The protein below binds the small molecule below.
Small molecule (SMILES): CC(=O)N[C@H]1[C@H](O[C@H]2[C@H](O)[C@@H](NC(C)=O)CO[C@@H]2CO)O[C@H](CO)[C@@H](O)[C@@H]1O

Sequence of chain 1.C:
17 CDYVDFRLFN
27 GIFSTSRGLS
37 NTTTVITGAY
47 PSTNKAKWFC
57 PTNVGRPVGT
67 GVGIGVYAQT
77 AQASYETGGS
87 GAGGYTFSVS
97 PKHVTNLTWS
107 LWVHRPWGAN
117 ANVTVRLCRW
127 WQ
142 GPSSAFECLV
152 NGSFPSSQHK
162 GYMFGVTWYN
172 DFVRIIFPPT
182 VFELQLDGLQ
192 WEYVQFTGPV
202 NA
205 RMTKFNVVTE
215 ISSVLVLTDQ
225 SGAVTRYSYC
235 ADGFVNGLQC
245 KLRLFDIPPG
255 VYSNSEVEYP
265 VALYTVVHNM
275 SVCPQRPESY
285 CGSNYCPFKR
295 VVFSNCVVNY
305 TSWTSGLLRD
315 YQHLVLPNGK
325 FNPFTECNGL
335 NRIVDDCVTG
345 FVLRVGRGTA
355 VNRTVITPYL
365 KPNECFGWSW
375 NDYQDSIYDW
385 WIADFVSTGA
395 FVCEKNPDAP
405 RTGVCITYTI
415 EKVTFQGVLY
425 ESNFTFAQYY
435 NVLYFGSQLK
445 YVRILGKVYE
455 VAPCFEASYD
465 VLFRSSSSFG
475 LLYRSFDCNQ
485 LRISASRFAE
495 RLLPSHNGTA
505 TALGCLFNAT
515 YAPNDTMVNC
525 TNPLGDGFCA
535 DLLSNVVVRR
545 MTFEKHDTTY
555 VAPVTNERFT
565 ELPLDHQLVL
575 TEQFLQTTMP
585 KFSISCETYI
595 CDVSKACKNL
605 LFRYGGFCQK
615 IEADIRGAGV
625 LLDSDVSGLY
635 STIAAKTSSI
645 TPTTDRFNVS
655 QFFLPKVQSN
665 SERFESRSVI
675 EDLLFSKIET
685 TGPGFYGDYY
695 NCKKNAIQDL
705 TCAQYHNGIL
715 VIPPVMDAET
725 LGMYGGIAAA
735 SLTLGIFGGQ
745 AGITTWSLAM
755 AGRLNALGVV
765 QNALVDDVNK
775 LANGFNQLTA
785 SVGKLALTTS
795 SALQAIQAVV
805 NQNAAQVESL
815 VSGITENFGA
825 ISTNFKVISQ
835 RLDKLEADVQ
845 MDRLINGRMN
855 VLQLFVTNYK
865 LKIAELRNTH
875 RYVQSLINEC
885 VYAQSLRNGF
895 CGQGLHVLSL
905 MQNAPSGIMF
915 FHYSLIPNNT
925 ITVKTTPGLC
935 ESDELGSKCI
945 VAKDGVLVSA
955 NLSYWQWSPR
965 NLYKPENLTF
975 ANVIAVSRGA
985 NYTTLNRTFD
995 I

Binding-site contacts:
Ligand atom O6 contacts residue TRP127 of chain 1.C at 4.3 Å.
Ligand atom O5 contacts residue PHE147 of chain 1.C at 4.4 Å.
Ligand atom C7 contacts residue GLN316 of chain 1.C at 4.3 Å.
Ligand atom N2 contacts residue ASN102 of chain 1.C at 3.0 Å (h-bond).
Ligand atom O6 contacts residue PHE147 of chain 1.C at 3.8 Å.
Ligand atom C3 contacts residue ASN102 of chain 1.C at 3.8 Å.
Ligand atom O7 contacts residue ASN102 of chain 1.C at 3.4 Å (h-bond).
Ligand atom O5 contacts residue ASN102 of chain 1.C at 2.3 Å (h-bond).
Ligand atom O5 contacts residue TRP127 of chain 1.C at 4.1 Å.
Ligand atom C5 contacts residue ASN102 of chain 1.C at 3.6 Å.
Ligand atom C8 contacts residue GLN316 of chain 1.C at 3.5 Å.
Ligand atom C6 contacts residue TRP127 of chain 1.C at 4.0 Å (hydrophobic).
Ligand atom C2 contacts residue ASN102 of chain 1.C at 2.5 Å.
Ligand atom C4 contacts residue ASN102 of chain 1.C at 4.2 Å.
Ligand atom C1 contacts residue ASN102 of chain 1.C at 1.4 Å.
Ligand atom C5 contacts residue TRP127 of chain 1.C at 4.3 Å (hydrophobic).
Ligand atom O7 contacts residue GLN316 of chain 1.C at 3.9 Å.
Ligand atom C7 contacts residue ASN102 of chain 1.C at 3.4 Å.